Binding-site contacts:
Ligand atom C10 contacts residue HEM1 of chain 1.L at 3.9 Å.
Ligand atom C13 contacts residue HEM1 of chain 1.L at 3.3 Å.
Ligand atom C03 contacts residue TRP291 of chain 1.B at 3.9 Å (hydrophobic).
Ligand atom C07 contacts residue SER289 of chain 1.B at 3.7 Å.
Ligand atom N01 contacts residue GLU296 of chain 1.B at 2.8 Å (salt-bridge).
Ligand atom N02 contacts residue PRO269 of chain 1.B at 3.8 Å.
Ligand atom C02 contacts residue TRP291 of chain 1.B at 3.8 Å (hydrophobic).
Ligand atom C12 contacts residue HEM1 of chain 1.L at 3.2 Å.
Ligand atom N11 contacts residue HEM1 of chain 1.L at 2.7 Å (h-bond).
Ligand atom C06 contacts residue VAL271 of chain 1.B at 4.0 Å (hydrophobic).
Ligand atom N01 contacts residue HEM1 of chain 1.L at 4.1 Å.
Ligand atom C08 contacts residue GLU296 of chain 1.B at 3.9 Å.
Ligand atom N02 contacts residue TYR292 of chain 1.B at 3.7 Å.
Ligand atom N02 contacts residue HEM1 of chain 1.L at 3.7 Å.
Ligand atom N02 contacts residue MET293 of chain 1.B at 4.1 Å.
Ligand atom C07 contacts residue PRO269 of chain 1.B at 4.0 Å (hydrophobic).
Ligand atom N02 contacts residue GLU296 of chain 1.B at 2.5 Å (salt-bridge).
Ligand atom C02 contacts residue HEM1 of chain 1.L at 3.8 Å.
Ligand atom C07 contacts residue GLY290 of chain 1.B at 3.5 Å.
Ligand atom C09 contacts residue GLU296 of chain 1.B at 3.7 Å.
Ligand atom C03 contacts residue PRO269 of chain 1.B at 3.8 Å (hydrophobic).
Ligand atom N01 contacts residue PRO269 of chain 1.B at 4.2 Å.
Ligand atom C07 contacts residue HEM1 of chain 1.L at 3.4 Å.
Ligand atom C09 contacts residue VAL271 of chain 1.B at 4.0 Å (hydrophobic).
Ligand atom C04 contacts residue PRO269 of chain 1.B at 4.1 Å (hydrophobic).
Ligand atom C06 contacts residue GLU296 of chain 1.B at 3.8 Å.
Ligand atom C13 contacts residue GLN182 of chain 1.B at 4.0 Å.
Ligand atom N02 contacts residue TRP291 of chain 1.B at 2.9 Å (h-bond).
Ligand atom C09 contacts residue HEM1 of chain 1.L at 4.0 Å.
Ligand atom C05 contacts residue VAL271 of chain 1.B at 3.6 Å (hydrophobic).
Ligand atom C04 contacts residue HEM1 of chain 1.L at 3.9 Å.
Ligand atom C08 contacts residue VAL271 of chain 1.B at 3.5 Å (hydrophobic).
Ligand atom C08 contacts residue HEM1 of chain 1.L at 3.8 Å.
Ligand atom C10 contacts residue GLN182 of chain 1.B at 3.8 Å.
Ligand atom C02 contacts residue GLU296 of chain 1.B at 3.5 Å.
Ligand atom C10 contacts residue VAL271 of chain 1.B at 3.8 Å (hydrophobic).
Ligand atom C07 contacts residue PHE288 of chain 1.B at 3.6 Å (hydrophobic).
Ligand atom C03 contacts residue GLY290 of chain 1.B at 4.2 Å.
Ligand atom C02 contacts residue PRO269 of chain 1.B at 3.8 Å (hydrophobic).
Ligand atom C03 contacts residue HEM1 of chain 1.L at 3.4 Å.

The small molecule below binds the protein below.
Small molecule (SMILES): Cc1cc(N)nc(CCCN(C)C)c1

Sequence of chain 1.B:
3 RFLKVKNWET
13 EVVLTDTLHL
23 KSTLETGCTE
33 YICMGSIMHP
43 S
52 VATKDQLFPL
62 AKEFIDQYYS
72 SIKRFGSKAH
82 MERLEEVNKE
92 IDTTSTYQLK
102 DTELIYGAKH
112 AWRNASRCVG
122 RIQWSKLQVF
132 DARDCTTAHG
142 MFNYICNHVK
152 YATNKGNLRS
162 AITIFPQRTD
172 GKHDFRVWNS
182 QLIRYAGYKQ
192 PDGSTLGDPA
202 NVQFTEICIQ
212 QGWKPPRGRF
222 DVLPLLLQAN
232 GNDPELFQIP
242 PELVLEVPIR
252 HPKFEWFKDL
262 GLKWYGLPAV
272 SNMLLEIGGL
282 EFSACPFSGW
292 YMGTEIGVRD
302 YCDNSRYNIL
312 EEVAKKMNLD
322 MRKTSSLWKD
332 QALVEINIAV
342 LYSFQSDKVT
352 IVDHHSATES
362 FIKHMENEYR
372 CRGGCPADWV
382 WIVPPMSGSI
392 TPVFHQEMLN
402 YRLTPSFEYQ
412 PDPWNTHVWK